Sequence of chain 1.C:
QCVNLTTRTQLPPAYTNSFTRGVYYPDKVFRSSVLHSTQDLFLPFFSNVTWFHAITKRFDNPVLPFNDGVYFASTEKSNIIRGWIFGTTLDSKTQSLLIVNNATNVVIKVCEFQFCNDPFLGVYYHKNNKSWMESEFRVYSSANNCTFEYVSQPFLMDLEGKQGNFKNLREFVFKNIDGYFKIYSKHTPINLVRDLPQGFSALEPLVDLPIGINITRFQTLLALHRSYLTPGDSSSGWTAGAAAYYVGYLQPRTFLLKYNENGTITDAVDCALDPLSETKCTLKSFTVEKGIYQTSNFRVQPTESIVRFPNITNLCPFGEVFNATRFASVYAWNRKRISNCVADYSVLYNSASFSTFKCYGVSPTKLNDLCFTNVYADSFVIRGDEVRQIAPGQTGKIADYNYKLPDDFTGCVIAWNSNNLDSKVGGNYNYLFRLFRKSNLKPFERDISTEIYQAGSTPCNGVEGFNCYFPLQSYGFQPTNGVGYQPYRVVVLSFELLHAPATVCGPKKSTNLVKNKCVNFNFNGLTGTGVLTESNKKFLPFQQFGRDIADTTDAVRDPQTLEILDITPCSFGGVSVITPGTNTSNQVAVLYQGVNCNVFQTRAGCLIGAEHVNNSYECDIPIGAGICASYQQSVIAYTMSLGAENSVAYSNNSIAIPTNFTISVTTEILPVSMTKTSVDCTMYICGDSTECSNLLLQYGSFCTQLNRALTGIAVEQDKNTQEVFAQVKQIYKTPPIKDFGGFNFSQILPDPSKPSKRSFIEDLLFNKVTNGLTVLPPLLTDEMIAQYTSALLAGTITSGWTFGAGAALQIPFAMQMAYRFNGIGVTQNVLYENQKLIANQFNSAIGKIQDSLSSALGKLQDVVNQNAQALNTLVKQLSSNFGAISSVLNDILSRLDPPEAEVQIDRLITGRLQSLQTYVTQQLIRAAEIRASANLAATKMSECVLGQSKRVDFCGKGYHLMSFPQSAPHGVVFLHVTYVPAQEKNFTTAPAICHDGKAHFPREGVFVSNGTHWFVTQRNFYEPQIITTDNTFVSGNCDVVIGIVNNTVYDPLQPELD

The small molecule below binds the protein below.
Small molecule (SMILES): CC(=O)N[C@@H]1[C@@H](O)[C@H](O)[C@@H](CO)O[C@H]1O

Binding-site contacts:
Ligand atom C8 contacts residue PHE90 of chain 1.C at 4.4 Å (hydrophobic).
Ligand atom C2 contacts residue ASN92 of chain 1.C at 2.5 Å.
Ligand atom C1 contacts residue TYR59 of chain 1.C at 4.5 Å (hydrophobic).
Ligand atom O7 contacts residue ASN92 of chain 1.C at 3.3 Å (h-bond).
Ligand atom C7 contacts residue ASN92 of chain 1.C at 3.3 Å.
Ligand atom C5 contacts residue TYR59 of chain 1.C at 4.5 Å (hydrophobic).
Ligand atom C6 contacts residue TYR59 of chain 1.C at 4.5 Å (hydrophobic).
Ligand atom C3 contacts residue ASN92 of chain 1.C at 3.8 Å.
Ligand atom C8 contacts residue ASN92 of chain 1.C at 4.5 Å.
Ligand atom C1 contacts residue ASN92 of chain 1.C at 1.4 Å.
Ligand atom C4 contacts residue ASN92 of chain 1.C at 4.2 Å.
Ligand atom O5 contacts residue ASN92 of chain 1.C at 2.3 Å (h-bond).
Ligand atom O5 contacts residue TYR59 of chain 1.C at 3.9 Å.
Ligand atom C5 contacts residue ASN92 of chain 1.C at 3.6 Å.
Ligand atom N2 contacts residue ASN92 of chain 1.C at 2.9 Å (h-bond).